The protein below binds the small molecule below.
Small molecule (SMILES): [N-]=[N+]=NC[C@H]1O[C@@H](n2c(SCC(=O)NCCc3c[nH]c4ccccc34)nc3c(N)ncnc32)[C@H](O)[C@@H]1O

Sequence of chain 1.A:
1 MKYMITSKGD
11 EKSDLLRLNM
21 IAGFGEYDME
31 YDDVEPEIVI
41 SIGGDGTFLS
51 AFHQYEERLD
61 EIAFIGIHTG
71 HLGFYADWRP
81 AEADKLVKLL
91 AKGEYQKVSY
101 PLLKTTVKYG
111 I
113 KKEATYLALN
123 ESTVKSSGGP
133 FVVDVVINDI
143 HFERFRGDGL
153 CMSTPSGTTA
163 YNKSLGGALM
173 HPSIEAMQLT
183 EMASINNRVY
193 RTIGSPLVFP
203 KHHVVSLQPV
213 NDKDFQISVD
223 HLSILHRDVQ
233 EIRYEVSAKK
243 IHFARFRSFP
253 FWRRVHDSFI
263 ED

Binding-site contacts:
Ligand atom OAQ contacts residue GLU123 of chain 1.C at 2.3 Å (salt-bridge).
Ligand atom CBA contacts residue ASP150 of chain 1.A at 3.7 Å.
Ligand atom C5 contacts residue TYR163 of chain 1.C at 3.4 Å (hydrophobic).
Ligand atom N1 contacts residue SER166 of chain 1.C at 2.8 Å (h-bond).
Ligand atom CAP contacts residue TYR163 of chain 1.C at 3.8 Å (hydrophobic).
Ligand atom C2 contacts residue TYR163 of chain 1.C at 3.8 Å (hydrophobic).
Ligand atom OAQ contacts residue ALA162 of chain 1.C at 3.5 Å.
Ligand atom CBA contacts residue GLY149 of chain 1.A at 3.2 Å.
Ligand atom CBK contacts residue GLY149 of chain 1.A at 3.7 Å.
Ligand atom CAW contacts residue TYR163 of chain 1.C at 3.5 Å (hydrophobic).
Ligand atom CAO contacts residue ASP222 of chain 1.C at 3.5 Å.
Ligand atom CAZ contacts residue ASP150 of chain 1.A at 3.3 Å.
Ligand atom C2 contacts residue ALA162 of chain 1.C at 3.7 Å (hydrophobic).
Ligand atom OAR contacts residue GLU123 of chain 1.C at 2.9 Å (salt-bridge).
Ligand atom C6 contacts residue TYR163 of chain 1.C at 3.5 Å (hydrophobic).
Ligand atom N3 contacts residue ALA162 of chain 1.C at 3.7 Å.
Ligand atom CBA contacts residue GLY131 of chain 1.A at 3.5 Å.
Ligand atom C6 contacts residue ASP150 of chain 1.A at 3.8 Å.
Ligand atom N6 contacts residue ALA185 of chain 1.A at 3.0 Å (h-bond).
Ligand atom N7 contacts residue TYR163 of chain 1.C at 3.5 Å.
Ligand atom CBC contacts residue PRO132 of chain 1.A at 3.5 Å (hydrophobic).
Ligand atom C4 contacts residue TYR163 of chain 1.C at 3.7 Å (hydrophobic).
Ligand atom CBA contacts residue PRO132 of chain 1.A at 3.8 Å (hydrophobic).
Ligand atom C2 contacts residue SER166 of chain 1.C at 3.3 Å.
Ligand atom OAR contacts residue ASN122 of chain 1.C at 3.6 Å (h-bond).
Ligand atom N6 contacts residue ASP150 of chain 1.A at 2.8 Å (salt-bridge).
Ligand atom OAR contacts residue ASP222 of chain 1.C at 3.3 Å (salt-bridge).
Ligand atom NAT contacts residue HIS223 of chain 1.C at 3.1 Å.
Ligand atom CBI contacts residue ARG148 of chain 1.A at 3.5 Å.
Ligand atom CBJ contacts residue ARG148 of chain 1.A at 3.7 Å.
Ligand atom C6 contacts residue SER166 of chain 1.C at 3.7 Å.
Ligand atom N7 contacts residue ASP150 of chain 1.A at 3.6 Å.
Ligand atom CAO contacts residue GLU123 of chain 1.C at 3.5 Å.
Ligand atom OAQ contacts residue TYR163 of chain 1.C at 3.6 Å.
Ligand atom N3 contacts residue TYR163 of chain 1.C at 3.4 Å (h-bond).
Ligand atom NAY contacts residue ASP150 of chain 1.A at 3.0 Å (salt-bridge).
Ligand atom CBF contacts residue PRO132 of chain 1.A at 3.7 Å (hydrophobic).
Ligand atom CAS contacts residue HIS223 of chain 1.C at 3.7 Å.
Ligand atom N6 contacts residue TYR163 of chain 1.C at 3.6 Å.
Ligand atom CAP contacts residue GLU123 of chain 1.C at 3.4 Å.

Sequence of chain 1.C:
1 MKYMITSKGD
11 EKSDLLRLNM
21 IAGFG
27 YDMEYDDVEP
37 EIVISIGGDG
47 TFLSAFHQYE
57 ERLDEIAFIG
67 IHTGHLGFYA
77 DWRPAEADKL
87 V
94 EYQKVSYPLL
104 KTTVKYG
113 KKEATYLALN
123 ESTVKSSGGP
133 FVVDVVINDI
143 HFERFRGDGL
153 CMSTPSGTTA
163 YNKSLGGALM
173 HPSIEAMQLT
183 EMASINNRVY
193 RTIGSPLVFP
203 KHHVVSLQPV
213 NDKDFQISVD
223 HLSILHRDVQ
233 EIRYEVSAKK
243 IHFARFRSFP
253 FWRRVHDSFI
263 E